This protein binds this small molecule.
Small molecule (SMILES): Nc1ncnc2c1ncn2[C@@H]1O[C@H](CO[P](=O)(O)O[P](=O)(O)NP(=O)(O)O)[C@@H](O)[C@H]1O

Sequence of chain 2.A:
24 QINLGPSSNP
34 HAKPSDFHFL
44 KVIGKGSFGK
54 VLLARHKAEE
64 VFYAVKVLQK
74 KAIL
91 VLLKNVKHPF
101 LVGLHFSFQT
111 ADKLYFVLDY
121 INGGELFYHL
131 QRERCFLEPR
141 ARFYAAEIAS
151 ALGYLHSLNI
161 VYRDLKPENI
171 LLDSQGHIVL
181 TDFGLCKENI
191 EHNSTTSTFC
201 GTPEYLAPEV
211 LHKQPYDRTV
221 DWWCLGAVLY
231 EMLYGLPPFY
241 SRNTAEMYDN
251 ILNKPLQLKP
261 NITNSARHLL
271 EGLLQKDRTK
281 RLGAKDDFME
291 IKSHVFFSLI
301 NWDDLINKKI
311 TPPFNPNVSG

Sequence of chain 1.A:
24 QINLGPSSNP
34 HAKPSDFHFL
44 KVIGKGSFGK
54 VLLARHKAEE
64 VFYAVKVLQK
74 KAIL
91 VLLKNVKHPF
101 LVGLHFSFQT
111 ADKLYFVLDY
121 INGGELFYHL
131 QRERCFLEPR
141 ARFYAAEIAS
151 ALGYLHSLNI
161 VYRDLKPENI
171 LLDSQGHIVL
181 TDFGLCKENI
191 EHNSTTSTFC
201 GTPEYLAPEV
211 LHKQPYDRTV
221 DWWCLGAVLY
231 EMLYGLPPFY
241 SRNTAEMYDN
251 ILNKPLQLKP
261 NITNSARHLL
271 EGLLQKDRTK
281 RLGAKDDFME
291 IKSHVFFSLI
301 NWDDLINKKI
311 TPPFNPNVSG

Binding-site contacts:
Ligand atom PB contacts residue GLY49 of chain 1.A at 3.5 Å.
Ligand atom O2B contacts residue SER50 of chain 1.A at 3.4 Å (h-bond).
Ligand atom O2G contacts residue MG1 of chain 1.B at 2.3 Å.
Ligand atom O3A contacts residue MG1 of chain 1.B at 3.2 Å.
Ligand atom N6 contacts residue ALA67 of chain 1.A at 3.5 Å.
Ligand atom O1G contacts residue PHE51 of chain 1.A at 3.2 Å.
Ligand atom PB contacts residue LYS69 of chain 1.A at 3.5 Å.
Ligand atom O3G contacts residue LYS166 of chain 1.A at 3.7 Å.
Ligand atom O2A contacts residue ASN169 of chain 1.A at 3.2 Å (h-bond).
Ligand atom O3' contacts residue ARG132 of chain 2.A at 3.3 Å (salt-bridge).
Ligand atom N3 contacts residue ILE46 of chain 1.A at 3.4 Å.
Ligand atom O2G contacts residue GLU168 of chain 1.A at 3.0 Å (salt-bridge).
Ligand atom O2G contacts residue ASN169 of chain 1.A at 3.2 Å (h-bond).
Ligand atom C2' contacts residue GLU168 of chain 1.A at 3.5 Å.
Ligand atom O1B contacts residue MG1 of chain 1.B at 2.2 Å.
Ligand atom N3 contacts residue LEU171 of chain 1.A at 3.6 Å.
Ligand atom O2B contacts residue GLY49 of chain 1.A at 3.5 Å.
Ligand atom O3A contacts residue GLY49 of chain 1.A at 3.6 Å.
Ligand atom O2' contacts residue GLU168 of chain 1.A at 2.9 Å (salt-bridge).
Ligand atom PG contacts residue MG1 of chain 1.B at 3.5 Å.
Ligand atom O2' contacts residue LEU171 of chain 1.A at 3.4 Å.
Ligand atom PB contacts residue MG1 of chain 1.B at 3.1 Å.
Ligand atom O2A contacts residue GLU168 of chain 1.A at 2.9 Å (salt-bridge).
Ligand atom O2B contacts residue PHE51 of chain 1.A at 2.9 Å (h-bond).
Ligand atom O2G contacts residue LYS166 of chain 1.A at 2.9 Å (salt-bridge).
Ligand atom O2A contacts residue MG1 of chain 1.B at 2.2 Å.
Ligand atom O1B contacts residue SER50 of chain 1.A at 2.7 Å (h-bond).
Ligand atom C6 contacts residue ALA67 of chain 1.A at 3.6 Å (hydrophobic).
Ligand atom O3A contacts residue LYS69 of chain 1.A at 3.3 Å (salt-bridge).
Ligand atom O1A contacts residue ASN169 of chain 1.A at 3.5 Å (h-bond).
Ligand atom N6 contacts residue ASP119 of chain 1.A at 2.8 Å (salt-bridge).
Ligand atom PG contacts residue LYS166 of chain 1.A at 3.5 Å.
Ligand atom N1 contacts residue ILE121 of chain 1.A at 3.1 Å (h-bond).
Ligand atom O1A contacts residue THR181 of chain 1.A at 3.0 Å (h-bond).
Ligand atom PA contacts residue MG1 of chain 1.B at 3.2 Å.
Ligand atom O1B contacts residue GLY49 of chain 1.A at 3.1 Å.
Ligand atom O2B contacts residue LYS69 of chain 1.A at 2.5 Å (salt-bridge).
Ligand atom C2 contacts residue ILE121 of chain 1.A at 3.4 Å (hydrophobic).
Ligand atom N6 contacts residue VAL102 of chain 1.A at 3.6 Å.
Ligand atom PB contacts residue SER50 of chain 1.A at 3.5 Å.